A protein and the small-molecule ligand that binds it are described below.
Small molecule (SMILES): CC(=O)N[C@@H]1[C@@H](O)[C@H](O)[C@@H](CO)O[C@H]1O

Binding-site contacts:
Ligand atom C6 contacts residue SER62 of chain 3.A at 4.4 Å.
Ligand atom N2 contacts residue LEU14 of chain 3.A at 4.3 Å.
Ligand atom C4 contacts residue ASN59 of chain 3.A at 4.2 Å.
Ligand atom C5 contacts residue ASN59 of chain 3.A at 3.6 Å.
Ligand atom O7 contacts residue ASN59 of chain 3.A at 3.5 Å (h-bond).
Ligand atom O5 contacts residue ASN59 of chain 3.A at 2.3 Å (h-bond).
Ligand atom O5 contacts residue THR61 of chain 3.A at 3.3 Å (h-bond).
Ligand atom N2 contacts residue ASN59 of chain 3.A at 3.1 Å (h-bond).
Ligand atom O6 contacts residue THR61 of chain 3.A at 3.4 Å (h-bond).
Ligand atom C5 contacts residue THR61 of chain 3.A at 3.5 Å.
Ligand atom C2 contacts residue ASN59 of chain 3.A at 2.5 Å.
Ligand atom C6 contacts residue THR61 of chain 3.A at 4.2 Å.
Ligand atom C3 contacts residue ASN59 of chain 3.A at 3.9 Å.
Ligand atom O6 contacts residue SER62 of chain 3.A at 3.1 Å (h-bond).
Ligand atom C8 contacts residue LEU14 of chain 3.A at 4.3 Å (hydrophobic).
Ligand atom C7 contacts residue ASN59 of chain 3.A at 3.5 Å.
Ligand atom C1 contacts residue THR61 of chain 3.A at 3.4 Å.
Ligand atom C1 contacts residue ASN59 of chain 3.A at 1.4 Å.

Sequence of chain 3.A:
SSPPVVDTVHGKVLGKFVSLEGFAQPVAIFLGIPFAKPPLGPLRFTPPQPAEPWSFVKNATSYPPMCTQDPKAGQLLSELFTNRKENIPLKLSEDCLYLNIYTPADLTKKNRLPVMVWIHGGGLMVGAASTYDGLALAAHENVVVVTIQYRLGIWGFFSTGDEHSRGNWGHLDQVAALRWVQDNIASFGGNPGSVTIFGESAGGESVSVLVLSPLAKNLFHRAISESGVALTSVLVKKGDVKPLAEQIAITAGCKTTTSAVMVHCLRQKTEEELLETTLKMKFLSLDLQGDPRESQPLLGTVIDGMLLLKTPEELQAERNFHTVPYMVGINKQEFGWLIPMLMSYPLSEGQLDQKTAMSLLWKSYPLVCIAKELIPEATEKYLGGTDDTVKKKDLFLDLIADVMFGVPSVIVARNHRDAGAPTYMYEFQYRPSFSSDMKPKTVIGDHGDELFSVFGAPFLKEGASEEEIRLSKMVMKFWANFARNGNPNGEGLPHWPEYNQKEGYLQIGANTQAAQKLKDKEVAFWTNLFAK